Binding-site contacts:
Ligand atom C3 contacts residue ASN76 of chain 1.A at 3.8 Å.
Ligand atom O7 contacts residue ASN76 of chain 1.A at 2.9 Å (h-bond).
Ligand atom N2 contacts residue ASN76 of chain 1.A at 2.9 Å (h-bond).
Ligand atom C1 contacts residue ASN76 of chain 1.A at 1.4 Å.
Ligand atom C2 contacts residue ASN76 of chain 1.A at 2.4 Å.
Ligand atom C8 contacts residue ASN76 of chain 1.A at 4.3 Å.
Ligand atom O5 contacts residue ASN76 of chain 1.A at 2.4 Å (h-bond).
Ligand atom C5 contacts residue ASN76 of chain 1.A at 3.7 Å.
Ligand atom C4 contacts residue ASN76 of chain 1.A at 4.2 Å.
Ligand atom C7 contacts residue ASN76 of chain 1.A at 3.1 Å.

Sequence of chain 1.A:
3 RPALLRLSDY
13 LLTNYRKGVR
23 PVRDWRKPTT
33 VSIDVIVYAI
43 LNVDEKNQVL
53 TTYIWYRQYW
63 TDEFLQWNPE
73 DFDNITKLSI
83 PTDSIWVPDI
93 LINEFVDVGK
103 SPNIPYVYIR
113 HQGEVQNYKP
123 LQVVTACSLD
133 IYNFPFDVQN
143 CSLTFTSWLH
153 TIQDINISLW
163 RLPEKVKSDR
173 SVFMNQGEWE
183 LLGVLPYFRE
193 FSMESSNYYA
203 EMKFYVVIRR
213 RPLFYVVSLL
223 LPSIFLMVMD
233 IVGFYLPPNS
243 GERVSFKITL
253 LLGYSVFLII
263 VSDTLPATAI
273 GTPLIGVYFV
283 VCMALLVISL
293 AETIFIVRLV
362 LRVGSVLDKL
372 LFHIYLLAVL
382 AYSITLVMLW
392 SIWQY

This protein binds this small molecule.
Small molecule (SMILES): CC(=O)N[C@@H]1[C@@H](O)[C@H](O)[C@@H](CO)O[C@H]1O